This protein binds this small molecule.
Small molecule (SMILES): CC(=O)C(=O)O

Binding-site contacts:
Ligand atom O3 contacts residue GLN147 of chain 2.A at 2.9 Å (h-bond).
Ligand atom O3 contacts residue MG1 of chain 2.F at 2.6 Å.
Ligand atom OXT contacts residue ALA174 of chain 2.A at 3.7 Å.
Ligand atom O3 contacts residue GLY172 of chain 2.A at 3.9 Å.
Ligand atom O contacts residue ASP175 of chain 2.A at 4.3 Å.
Ligand atom OXT contacts residue E8U1 of chain 2.D at 0.6 Å (h-bond).
Ligand atom O contacts residue GLY172 of chain 2.A at 3.8 Å.
Ligand atom CB contacts residue PHE170 of chain 2.A at 3.8 Å (hydrophobic).
Ligand atom CA contacts residue MG1 of chain 2.F at 3.3 Å.
Ligand atom OXT contacts residue ASP175 of chain 2.A at 3.3 Å (salt-bridge).
Ligand atom OXT contacts residue GLU149 of chain 2.A at 3.7 Å.
Ligand atom OXT contacts residue MG1 of chain 2.F at 2.7 Å.
Ligand atom O contacts residue E8U1 of chain 2.D at 0.7 Å (h-bond).
Ligand atom CB contacts residue TRP19 of chain 2.A at 4.1 Å (hydrophobic).
Ligand atom CA contacts residue GLY172 of chain 2.A at 3.6 Å.
Ligand atom C contacts residue MG1 of chain 2.F at 3.3 Å.
Ligand atom CA contacts residue ARG70 of chain 2.A at 4.1 Å.
Ligand atom C contacts residue PRO173 of chain 2.A at 4.0 Å (hydrophobic).
Ligand atom O3 contacts residue ARG70 of chain 2.A at 3.1 Å (salt-bridge).
Ligand atom CA contacts residue GLN147 of chain 2.A at 4.2 Å.
Ligand atom CA contacts residue PHE170 of chain 2.A at 3.9 Å (hydrophobic).
Ligand atom OXT contacts residue GLY172 of chain 2.A at 3.0 Å.
Ligand atom CB contacts residue E8U1 of chain 2.D at 1.3 Å.
Ligand atom C contacts residue ALA174 of chain 2.A at 4.0 Å (hydrophobic).
Ligand atom C contacts residue GLY172 of chain 2.A at 3.2 Å.
Ligand atom CB contacts residue ARG70 of chain 2.A at 4.3 Å.
Ligand atom C contacts residue ASP175 of chain 2.A at 4.3 Å.
Ligand atom O contacts residue PRO173 of chain 2.A at 3.7 Å.
Ligand atom CA contacts residue E8U1 of chain 2.D at 0.5 Å.
Ligand atom C contacts residue E8U1 of chain 2.D at 0.3 Å.
Ligand atom O3 contacts residue PHE170 of chain 2.A at 3.6 Å.
Ligand atom OXT contacts residue PRO173 of chain 2.A at 3.9 Å.
Ligand atom O contacts residue MG1 of chain 2.F at 4.5 Å.
Ligand atom O3 contacts residue GLU149 of chain 2.A at 3.9 Å.
Ligand atom O3 contacts residue E8U1 of chain 2.D at 0.4 Å (h-bond).
Ligand atom CB contacts residue LEU212 of chain 2.A at 3.4 Å (hydrophobic).
Ligand atom O contacts residue ALA174 of chain 2.A at 3.2 Å.

Sequence of chain 2.A:
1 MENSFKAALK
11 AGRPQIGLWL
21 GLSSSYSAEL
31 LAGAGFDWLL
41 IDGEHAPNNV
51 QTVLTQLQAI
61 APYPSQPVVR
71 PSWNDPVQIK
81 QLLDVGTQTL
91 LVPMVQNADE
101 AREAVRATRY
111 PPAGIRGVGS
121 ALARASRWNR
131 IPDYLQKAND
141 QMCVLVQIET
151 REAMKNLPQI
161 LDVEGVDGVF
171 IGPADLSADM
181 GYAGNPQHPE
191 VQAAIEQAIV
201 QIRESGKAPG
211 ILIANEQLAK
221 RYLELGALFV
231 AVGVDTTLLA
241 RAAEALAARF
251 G